Binding-site contacts:
Ligand atom O3 contacts residue THR390 of chain 3.B at 3.2 Å (h-bond).
Ligand atom C6 contacts residue ALA290 of chain 3.B at 3.6 Å (hydrophobic).
Ligand atom C6 contacts residue PRO392 of chain 3.B at 4.4 Å (hydrophobic).
Ligand atom C1 contacts residue THR390 of chain 3.B at 4.0 Å.
Ligand atom O6 contacts residue PRO392 of chain 3.B at 3.3 Å.
Ligand atom O5 contacts residue THR289 of chain 3.B at 4.2 Å.
Ligand atom C5 contacts residue GLY288 of chain 3.B at 4.0 Å.
Ligand atom C4 contacts residue ASN279 of chain 3.B at 4.1 Å.
Ligand atom O2 contacts residue THR289 of chain 3.B at 4.3 Å.
Ligand atom C6 contacts residue ALA292 of chain 3.B at 4.2 Å (hydrophobic).
Ligand atom O6 contacts residue 7CV5 of chain 1.J at 3.0 Å.
Ligand atom C2 contacts residue THR390 of chain 3.B at 3.9 Å.
Ligand atom C1 contacts residue 7CV5 of chain 1.J at 4.0 Å.
Ligand atom C3 contacts residue THR390 of chain 3.B at 3.9 Å.
Ligand atom C3 contacts residue ASN279 of chain 3.B at 3.7 Å.
Ligand atom O5 contacts residue ASN279 of chain 3.B at 2.4 Å (h-bond).
Ligand atom C2 contacts residue 7CV5 of chain 1.J at 4.2 Å.
Ligand atom C5 contacts residue ASN279 of chain 3.B at 3.6 Å.
Ligand atom C3 contacts residue THR289 of chain 3.B at 3.9 Å.
Ligand atom O2 contacts residue ALA292 of chain 3.B at 3.7 Å.
Ligand atom O5 contacts residue GLY288 of chain 3.B at 4.2 Å.
Ligand atom C2 contacts residue ASN279 of chain 3.B at 2.3 Å.
Ligand atom C1 contacts residue ASN279 of chain 3.B at 1.4 Å.
Ligand atom O2 contacts residue ALA290 of chain 3.B at 3.8 Å.
Ligand atom C2 contacts residue ALA292 of chain 3.B at 4.3 Å (hydrophobic).
Ligand atom C4 contacts residue THR390 of chain 3.B at 3.9 Å.
Ligand atom O5 contacts residue PRO392 of chain 3.B at 4.1 Å.
Ligand atom C6 contacts residue GLY288 of chain 3.B at 4.0 Å.
Ligand atom O2 contacts residue 7CV5 of chain 1.J at 4.1 Å.
Ligand atom C6 contacts residue 7CV5 of chain 1.J at 3.5 Å.
Ligand atom O2 contacts residue ASN279 of chain 3.B at 2.8 Å (h-bond).
Ligand atom C5 contacts residue THR289 of chain 3.B at 4.2 Å.
Ligand atom O6 contacts residue ALA292 of chain 3.B at 4.0 Å.
Ligand atom O2 contacts residue THR390 of chain 3.B at 4.3 Å.
Ligand atom O4 contacts residue THR390 of chain 3.B at 4.4 Å.
Ligand atom C2 contacts residue THR289 of chain 3.B at 4.3 Å.
Ligand atom C1 contacts residue THR289 of chain 3.B at 4.0 Å.
Ligand atom O5 contacts residue ALA290 of chain 3.B at 3.7 Å.
Ligand atom C3 contacts residue 7CV5 of chain 1.J at 3.9 Å.
Ligand atom C1 contacts residue ALA292 of chain 3.B at 3.7 Å (hydrophobic).

This protein binds this small molecule.
Small molecule (SMILES): C[C@@H]1O[C@H](O[C@@H]2CO[C@@H](O[C@H]3[C@@H](O[C@H]4O[C@H](C)[C@@H](O)[C@H](O)[C@@H]4O)[C@H](O[C@H]4O[C@H](CO)[C@H](O)[C@H](O)[C@H]4O)[C@H](O[C@H]4[C@H](O[C@@H]5OC[C@@H](O)[C@H](O)[C@H]5O)[C@@H](CO)OC[C@@H]4O)O[C@H]3C)[C@H](O)[C@H]2O)[C@H](O)[C@H](O)[C@H]1O

Sequence of chain 3.B:
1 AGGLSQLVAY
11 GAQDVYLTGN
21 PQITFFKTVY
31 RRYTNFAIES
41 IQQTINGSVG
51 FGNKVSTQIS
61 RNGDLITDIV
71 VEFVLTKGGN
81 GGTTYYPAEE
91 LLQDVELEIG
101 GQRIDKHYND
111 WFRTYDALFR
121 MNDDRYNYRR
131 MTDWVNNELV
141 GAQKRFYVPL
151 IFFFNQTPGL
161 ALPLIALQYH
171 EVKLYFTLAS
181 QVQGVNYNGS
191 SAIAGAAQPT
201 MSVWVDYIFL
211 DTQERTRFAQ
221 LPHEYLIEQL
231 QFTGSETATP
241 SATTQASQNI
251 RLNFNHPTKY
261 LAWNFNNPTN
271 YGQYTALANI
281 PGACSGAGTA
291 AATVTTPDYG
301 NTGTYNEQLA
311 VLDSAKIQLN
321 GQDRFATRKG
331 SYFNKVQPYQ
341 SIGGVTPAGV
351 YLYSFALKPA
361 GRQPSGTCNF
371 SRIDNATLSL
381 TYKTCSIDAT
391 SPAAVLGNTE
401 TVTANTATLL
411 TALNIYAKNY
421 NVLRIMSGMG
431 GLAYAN